This small molecule binds to this protein.
Small molecule (SMILES): CC(=O)N[C@H]1[C@H](O[C@H]2[C@H](O)[C@@H](NC(C)=O)CO[C@@H]2CO)O[C@H](CO)[C@@H](O)[C@@H]1O

Binding-site contacts:
Ligand atom C5 contacts residue ASN798 of chain 1.A at 3.7 Å.
Ligand atom C8 contacts residue GLN801 of chain 1.A at 4.5 Å.
Ligand atom O5 contacts residue SER800 of chain 1.A at 4.3 Å.
Ligand atom C3 contacts residue ASN798 of chain 1.A at 3.8 Å.
Ligand atom N2 contacts residue ASN798 of chain 1.A at 2.8 Å (h-bond).
Ligand atom O7 contacts residue SER800 of chain 1.A at 4.3 Å.
Ligand atom C8 contacts residue GLY929 of chain 1.A at 4.3 Å.
Ligand atom O5 contacts residue ASN798 of chain 1.A at 2.4 Å (h-bond).
Ligand atom C2 contacts residue ASN798 of chain 1.A at 2.5 Å.
Ligand atom O6 contacts residue ASN798 of chain 1.A at 4.0 Å.
Ligand atom C1 contacts residue ASN798 of chain 1.A at 1.4 Å.
Ligand atom C4 contacts residue ASN798 of chain 1.A at 4.3 Å.
Ligand atom O7 contacts residue GLN801 of chain 1.A at 4.0 Å.
Ligand atom C7 contacts residue ASN798 of chain 1.A at 3.9 Å.

Sequence of chain 1.A:
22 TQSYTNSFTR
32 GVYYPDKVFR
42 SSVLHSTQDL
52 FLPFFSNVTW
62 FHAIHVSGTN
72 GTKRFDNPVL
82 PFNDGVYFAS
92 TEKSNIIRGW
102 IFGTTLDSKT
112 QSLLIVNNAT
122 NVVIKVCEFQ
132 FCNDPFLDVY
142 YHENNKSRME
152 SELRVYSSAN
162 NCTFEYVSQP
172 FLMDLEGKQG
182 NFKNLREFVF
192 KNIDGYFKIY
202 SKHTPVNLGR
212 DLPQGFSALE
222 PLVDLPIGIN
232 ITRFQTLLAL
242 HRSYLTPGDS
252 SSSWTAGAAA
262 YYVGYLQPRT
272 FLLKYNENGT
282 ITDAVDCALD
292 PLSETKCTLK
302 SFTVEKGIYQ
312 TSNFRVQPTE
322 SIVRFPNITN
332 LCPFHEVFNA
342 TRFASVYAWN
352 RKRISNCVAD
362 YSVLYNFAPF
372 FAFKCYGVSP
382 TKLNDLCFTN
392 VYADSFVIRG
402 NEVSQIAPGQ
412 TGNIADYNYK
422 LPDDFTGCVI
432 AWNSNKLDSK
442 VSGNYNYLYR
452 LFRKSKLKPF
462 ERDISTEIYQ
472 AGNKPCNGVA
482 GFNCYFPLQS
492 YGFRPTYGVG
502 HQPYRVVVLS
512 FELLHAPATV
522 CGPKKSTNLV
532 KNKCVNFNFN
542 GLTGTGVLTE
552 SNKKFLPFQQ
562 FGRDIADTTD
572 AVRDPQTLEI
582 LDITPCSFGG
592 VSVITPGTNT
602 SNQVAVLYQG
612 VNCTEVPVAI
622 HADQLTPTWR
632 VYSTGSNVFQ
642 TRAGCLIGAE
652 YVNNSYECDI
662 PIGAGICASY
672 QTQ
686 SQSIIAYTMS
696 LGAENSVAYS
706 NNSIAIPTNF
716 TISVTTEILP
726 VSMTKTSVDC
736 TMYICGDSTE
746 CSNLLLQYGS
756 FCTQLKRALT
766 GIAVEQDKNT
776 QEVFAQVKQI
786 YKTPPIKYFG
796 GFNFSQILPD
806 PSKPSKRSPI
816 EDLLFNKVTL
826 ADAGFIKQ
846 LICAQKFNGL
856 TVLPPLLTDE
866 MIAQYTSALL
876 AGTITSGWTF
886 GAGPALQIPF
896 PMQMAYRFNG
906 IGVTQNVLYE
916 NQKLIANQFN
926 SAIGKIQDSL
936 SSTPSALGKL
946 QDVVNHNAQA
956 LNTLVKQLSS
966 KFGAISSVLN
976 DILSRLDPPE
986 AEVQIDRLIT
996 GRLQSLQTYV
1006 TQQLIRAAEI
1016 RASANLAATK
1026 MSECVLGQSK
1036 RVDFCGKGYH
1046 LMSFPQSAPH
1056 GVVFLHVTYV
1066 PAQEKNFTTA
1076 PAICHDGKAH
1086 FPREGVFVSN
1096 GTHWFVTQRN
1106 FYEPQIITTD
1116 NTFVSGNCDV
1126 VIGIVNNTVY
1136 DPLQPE